Sequence of chain 2.A:
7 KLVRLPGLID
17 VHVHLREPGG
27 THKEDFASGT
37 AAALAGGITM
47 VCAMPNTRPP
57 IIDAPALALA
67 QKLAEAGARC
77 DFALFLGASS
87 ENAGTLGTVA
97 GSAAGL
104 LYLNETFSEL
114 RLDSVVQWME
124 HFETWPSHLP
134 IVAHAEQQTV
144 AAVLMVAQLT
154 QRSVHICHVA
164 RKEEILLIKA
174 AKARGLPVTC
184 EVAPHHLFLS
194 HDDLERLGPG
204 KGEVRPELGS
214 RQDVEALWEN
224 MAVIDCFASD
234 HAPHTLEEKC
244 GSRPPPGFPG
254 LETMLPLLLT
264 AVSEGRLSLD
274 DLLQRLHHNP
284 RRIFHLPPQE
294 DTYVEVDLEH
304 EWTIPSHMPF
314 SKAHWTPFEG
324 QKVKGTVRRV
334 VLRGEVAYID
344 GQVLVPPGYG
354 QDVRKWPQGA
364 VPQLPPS

Binding-site contacts:
Ligand atom C4 contacts residue THR109 of chain 2.A at 3.5 Å.
Ligand atom N1 contacts residue DOR1 of chain 2.B at 0.5 Å (h-bond).
Ligand atom C5 contacts residue THR109 of chain 2.A at 3.3 Å.
Ligand atom O62 contacts residue ARG22 of chain 2.A at 2.8 Å (salt-bridge).
Ligand atom O5 contacts residue HIS20 of chain 2.A at 3.3 Å (h-bond).
Ligand atom O62 contacts residue DOR1 of chain 2.B at 0.3 Å (h-bond).
Ligand atom C4 contacts residue DOR1 of chain 2.B at 1.4 Å.
Ligand atom O62 contacts residue PHE110 of chain 2.A at 3.4 Å.
Ligand atom C4 contacts residue KCX103 of chain 2.A at 3.3 Å.
Ligand atom O5 contacts residue ZN1 of chain 2.D at 1.9 Å.
Ligand atom O2 contacts residue GLY250 of chain 2.A at 3.1 Å (h-bond).
Ligand atom O2 contacts residue PRO249 of chain 2.A at 3.1 Å.
Ligand atom C4 contacts residue ZN1 of chain 2.E at 2.6 Å.
Ligand atom C2 contacts residue DOR1 of chain 2.B at 0.2 Å.
Ligand atom O4 contacts residue KCX103 of chain 2.A at 3.3 Å (h-bond).
Ligand atom O61 contacts residue DOR1 of chain 2.B at 0.5 Å (h-bond).
Ligand atom O4 contacts residue ZN1 of chain 2.E at 2.0 Å.
Ligand atom O4 contacts residue THR109 of chain 2.A at 2.9 Å (h-bond).
Ligand atom O61 contacts residue HIS20 of chain 2.A at 3.0 Å (h-bond).
Ligand atom O62 contacts residue HIS237 of chain 2.A at 3.1 Å (h-bond).
Ligand atom O2 contacts residue ARG208 of chain 2.A at 2.9 Å (salt-bridge).
Ligand atom O5 contacts residue DOR1 of chain 2.B at 2.5 Å.
Ligand atom C6 contacts residue DOR1 of chain 2.B at 0.2 Å.
Ligand atom O5 contacts residue KCX103 of chain 2.A at 2.9 Å (h-bond).
Ligand atom C5 contacts residue DOR1 of chain 2.B at 0.1 Å.
Ligand atom O5 contacts residue ASP233 of chain 2.A at 3.0 Å (salt-bridge).
Ligand atom O61 contacts residue ASN52 of chain 2.A at 3.0 Å (h-bond).
Ligand atom O61 contacts residue ARG22 of chain 2.A at 2.9 Å (salt-bridge).
Ligand atom O62 contacts residue PRO249 of chain 2.A at 3.1 Å (h-bond).
Ligand atom C61 contacts residue DOR1 of chain 2.B at 0.3 Å.
Ligand atom O4 contacts residue DOR1 of chain 2.B at 0.9 Å (h-bond).
Ligand atom O2 contacts residue DOR1 of chain 2.B at 0.3 Å (h-bond).
Ligand atom N1 contacts residue PRO249 of chain 2.A at 3.0 Å (h-bond).
Ligand atom N3 contacts residue DOR1 of chain 2.B at 1.5 Å.
Ligand atom C61 contacts residue ARG22 of chain 2.A at 3.5 Å.
Ligand atom N3 contacts residue ARG208 of chain 2.A at 2.6 Å (salt-bridge).
Ligand atom O4 contacts residue HIS137 of chain 2.A at 2.8 Å (h-bond).
Ligand atom N3 contacts residue ASP233 of chain 2.A at 2.8 Å (salt-bridge).
Ligand atom C4 contacts residue ZN1 of chain 2.D at 3.0 Å.
Ligand atom O5 contacts residue ZN1 of chain 2.E at 2.4 Å.

This small molecule binds to this protein.
Small molecule (SMILES): NC(=O)N[C@@H](CC(=O)O)C(=O)O